Binding-site contacts:
Ligand atom C6 contacts residue ASP96 of chain 2.D at 3.4 Å.
Ligand atom C2 contacts residue GLU44 of chain 2.D at 3.3 Å.
Ligand atom C4 contacts residue ASP96 of chain 2.D at 3.6 Å.
Ligand atom O6 contacts residue VAL97 of chain 2.D at 3.3 Å.
Ligand atom C2 contacts residue TYR38 of chain 2.D at 3.5 Å (hydrophobic).
Ligand atom O2 contacts residue TYR38 of chain 2.D at 4.1 Å.
Ligand atom C6 contacts residue ILE61 of chain 2.D at 3.8 Å (hydrophobic).
Ligand atom C4 contacts residue TYR38 of chain 2.D at 4.0 Å (hydrophobic).
Ligand atom O5 contacts residue GLN57 of chain 2.D at 3.3 Å (h-bond).
Ligand atom O4 contacts residue TYR38 of chain 2.D at 3.1 Å (h-bond).
Ligand atom O5 contacts residue TYR38 of chain 2.D at 3.4 Å.
Ligand atom O1 contacts residue GLU44 of chain 2.D at 3.6 Å.
Ligand atom C2 contacts residue CA1 of chain 2.P at 4.1 Å.
Ligand atom C3 contacts residue TYR38 of chain 2.D at 3.7 Å (hydrophobic).
Ligand atom C6 contacts residue VAL97 of chain 2.D at 3.4 Å (hydrophobic).
Ligand atom C3 contacts residue CA1 of chain 2.P at 3.4 Å.
Ligand atom O2 contacts residue ASP103 of chain 2.D at 3.3 Å (salt-bridge).
Ligand atom O3 contacts residue TYR38 of chain 2.D at 3.1 Å (h-bond).
Ligand atom C5 contacts residue ASP96 of chain 2.D at 4.1 Å.
Ligand atom C2 contacts residue ASP103 of chain 2.D at 3.8 Å.
Ligand atom C1 contacts residue GLU44 of chain 2.D at 3.1 Å.
Ligand atom C3 contacts residue ASP103 of chain 2.D at 3.7 Å.
Ligand atom O2 contacts residue GLU44 of chain 2.D at 2.8 Å (salt-bridge).
Ligand atom O3 contacts residue THR100 of chain 2.D at 3.5 Å (h-bond).
Ligand atom C6 contacts residue GLN57 of chain 2.D at 3.5 Å.
Ligand atom O6 contacts residue ILE61 of chain 2.D at 3.6 Å.
Ligand atom O4 contacts residue CA1 of chain 2.P at 2.6 Å.
Ligand atom C4 contacts residue CA1 of chain 2.P at 3.4 Å.
Ligand atom C4 contacts residue THR100 of chain 2.D at 3.4 Å.
Ligand atom C5 contacts residue GLN57 of chain 2.D at 3.8 Å.
Ligand atom O6 contacts residue GLN57 of chain 2.D at 2.6 Å (h-bond).
Ligand atom C7 contacts residue GLN57 of chain 2.D at 3.6 Å.
Ligand atom O4 contacts residue THR100 of chain 2.D at 3.5 Å (h-bond).
Ligand atom O4 contacts residue ASP96 of chain 2.D at 2.7 Å (salt-bridge).
Ligand atom O3 contacts residue ASP103 of chain 2.D at 2.6 Å (salt-bridge).
Ligand atom C1 contacts residue TYR38 of chain 2.D at 3.8 Å (hydrophobic).
Ligand atom C3 contacts residue THR100 of chain 2.D at 3.9 Å.
Ligand atom O3 contacts residue CA1 of chain 2.P at 2.4 Å.
Ligand atom O6 contacts residue PRO58 of chain 2.D at 4.2 Å.
Ligand atom O2 contacts residue GLY39 of chain 2.D at 4.1 Å.

The protein below binds the small molecule below.
Small molecule (SMILES): CO[C@H]1O[C@H](CO)[C@H](O)[C@H](O)[C@H]1O

Sequence of chain 2.D:
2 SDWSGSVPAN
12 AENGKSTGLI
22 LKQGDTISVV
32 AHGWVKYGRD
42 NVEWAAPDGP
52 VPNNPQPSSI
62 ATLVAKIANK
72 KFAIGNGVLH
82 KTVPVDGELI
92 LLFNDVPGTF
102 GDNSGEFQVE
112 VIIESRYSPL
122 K